Sequence of chain 1.A:
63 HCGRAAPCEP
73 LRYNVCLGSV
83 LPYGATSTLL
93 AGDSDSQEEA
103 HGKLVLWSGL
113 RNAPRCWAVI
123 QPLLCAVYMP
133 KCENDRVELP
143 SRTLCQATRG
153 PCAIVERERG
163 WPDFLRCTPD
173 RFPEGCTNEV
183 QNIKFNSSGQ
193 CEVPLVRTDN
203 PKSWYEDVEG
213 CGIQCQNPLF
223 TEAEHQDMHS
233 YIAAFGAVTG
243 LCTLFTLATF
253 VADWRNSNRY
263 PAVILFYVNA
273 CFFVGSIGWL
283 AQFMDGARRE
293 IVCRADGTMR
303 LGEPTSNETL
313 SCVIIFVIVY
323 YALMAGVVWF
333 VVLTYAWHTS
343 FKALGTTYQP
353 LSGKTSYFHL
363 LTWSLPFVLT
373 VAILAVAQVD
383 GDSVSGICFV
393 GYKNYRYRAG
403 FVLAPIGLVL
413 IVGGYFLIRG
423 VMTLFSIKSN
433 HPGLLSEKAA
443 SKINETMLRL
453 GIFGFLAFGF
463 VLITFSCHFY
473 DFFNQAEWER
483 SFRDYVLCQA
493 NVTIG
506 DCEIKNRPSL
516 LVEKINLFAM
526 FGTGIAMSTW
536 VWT

This small molecule binds to this protein.
Small molecule (SMILES): CC(C)CCC[C@@H](C)[C@H]1CC[C@H]2[C@@H]3CC=C4C[C@@H](O)CC[C@]4(C)[C@H]3CC[C@]12C

Binding-site contacts:
Ligand atom C12 contacts residue MET525 of chain 1.A at 3.2 Å (hydrophobic).
Ligand atom C26 contacts residue PHE332 of chain 1.A at 4.0 Å (hydrophobic).
Ligand atom C11 contacts residue MET525 of chain 1.A at 3.1 Å (hydrophobic).
Ligand atom C4 contacts residue PHE391 of chain 1.A at 4.0 Å (hydrophobic).
Ligand atom C27 contacts residue VAL463 of chain 1.A at 3.9 Å (hydrophobic).
Ligand atom C15 contacts residue VAL404 of chain 1.A at 3.8 Å (hydrophobic).
Ligand atom C21 contacts residue THR528 of chain 1.A at 3.3 Å.
Ligand atom C7 contacts residue VAL404 of chain 1.A at 3.7 Å (hydrophobic).
Ligand atom C19 contacts residue HIS470 of chain 1.A at 4.0 Å.
Ligand atom C26 contacts residue THR528 of chain 1.A at 3.9 Å.
Ligand atom C6 contacts residue HIS470 of chain 1.A at 4.3 Å.
Ligand atom C12 contacts residue LEU325 of chain 1.A at 4.2 Å (hydrophobic).
Ligand atom C16 contacts residue ILE408 of chain 1.A at 3.6 Å (hydrophobic).
Ligand atom C24 contacts residue THR528 of chain 1.A at 3.8 Å.
Ligand atom C3 contacts residue TYR394 of chain 1.A at 3.5 Å (hydrophobic).
Ligand atom C2 contacts residue TRP281 of chain 1.A at 4.3 Å (hydrophobic).
Ligand atom C7 contacts residue HIS470 of chain 1.A at 3.9 Å.
Ligand atom C5 contacts residue PHE391 of chain 1.A at 3.7 Å (hydrophobic).
Ligand atom C1 contacts residue TRP281 of chain 1.A at 4.0 Å (hydrophobic).
Ligand atom C22 contacts residue ILE408 of chain 1.A at 3.5 Å (hydrophobic).
Ligand atom C9 contacts residue MET525 of chain 1.A at 3.7 Å (hydrophobic).
Ligand atom C6 contacts residue PHE391 of chain 1.A at 2.9 Å (hydrophobic).
Ligand atom C4 contacts residue V0S1 of chain 1.F at 4.2 Å.
Ligand atom C24 contacts residue VAL329 of chain 1.A at 3.8 Å (hydrophobic).
Ligand atom C27 contacts residue ALA459 of chain 1.A at 3.7 Å (hydrophobic).
Ligand atom C27 contacts residue THR528 of chain 1.A at 3.7 Å.
Ligand atom C17 contacts residue LEU325 of chain 1.A at 4.1 Å (hydrophobic).
Ligand atom C26 contacts residue MET532 of chain 1.A at 4.1 Å (hydrophobic).
Ligand atom O1 contacts residue V0S1 of chain 1.F at 3.5 Å.
Ligand atom C27 contacts residue PHE462 of chain 1.A at 3.7 Å (hydrophobic).
Ligand atom C1 contacts residue MET525 of chain 1.A at 3.9 Å (hydrophobic).
Ligand atom C19 contacts residue ASN521 of chain 1.A at 3.6 Å.
Ligand atom C18 contacts residue THR466 of chain 1.A at 3.2 Å.
Ligand atom C25 contacts residue VAL463 of chain 1.A at 4.2 Å (hydrophobic).
Ligand atom C25 contacts residue THR528 of chain 1.A at 4.0 Å.
Ligand atom C23 contacts residue THR528 of chain 1.A at 3.8 Å.
Ligand atom O1 contacts residue TYR394 of chain 1.A at 2.9 Å (h-bond).
Ligand atom C8 contacts residue HIS470 of chain 1.A at 4.2 Å.
Ligand atom C21 contacts residue MET525 of chain 1.A at 4.0 Å (hydrophobic).
Ligand atom C7 contacts residue PHE391 of chain 1.A at 3.8 Å (hydrophobic).